Sequence of chain 1.SA:
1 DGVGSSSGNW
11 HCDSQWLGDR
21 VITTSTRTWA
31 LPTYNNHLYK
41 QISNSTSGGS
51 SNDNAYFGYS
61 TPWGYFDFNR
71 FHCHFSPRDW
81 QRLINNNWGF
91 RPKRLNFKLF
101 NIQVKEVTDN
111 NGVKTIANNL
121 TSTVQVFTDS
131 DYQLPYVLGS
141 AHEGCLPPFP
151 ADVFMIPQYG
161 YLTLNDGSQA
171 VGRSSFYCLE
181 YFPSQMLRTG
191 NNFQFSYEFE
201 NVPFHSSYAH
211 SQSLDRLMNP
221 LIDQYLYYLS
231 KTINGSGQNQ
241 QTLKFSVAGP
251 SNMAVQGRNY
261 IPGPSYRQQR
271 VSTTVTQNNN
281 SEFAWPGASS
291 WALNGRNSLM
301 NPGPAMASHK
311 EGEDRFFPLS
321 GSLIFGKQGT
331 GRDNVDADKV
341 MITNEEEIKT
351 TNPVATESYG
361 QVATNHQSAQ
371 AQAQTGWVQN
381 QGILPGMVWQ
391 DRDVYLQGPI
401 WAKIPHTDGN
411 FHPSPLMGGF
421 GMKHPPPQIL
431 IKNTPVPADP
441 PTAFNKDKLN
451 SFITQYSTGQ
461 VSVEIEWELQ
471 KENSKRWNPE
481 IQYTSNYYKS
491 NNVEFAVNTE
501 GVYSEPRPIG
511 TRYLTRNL

Binding-site contacts:
Ligand atom O5 contacts residue TRP285 of chain 1.SA at 3.2 Å.
Ligand atom O3 contacts residue TRP285 of chain 1.SA at 3.2 Å.
Ligand atom O5 contacts residue ASP53 of chain 1.SA at 4.1 Å.
Ligand atom O4 contacts residue TRP285 of chain 1.SA at 1.4 Å.
Ligand atom C2 contacts residue TRP285 of chain 1.SA at 3.4 Å (hydrophobic).
Ligand atom O1 contacts residue VAL255 of chain 1.RA at 3.3 Å.
Ligand atom C5 contacts residue TRP285 of chain 1.SA at 3.4 Å (hydrophobic).
Ligand atom O1 contacts residue ALA254 of chain 1.RA at 3.8 Å.
Ligand atom O1 contacts residue ASN252 of chain 1.RA at 3.2 Å (h-bond).
Ligand atom C6 contacts residue TRP285 of chain 1.SA at 3.2 Å (hydrophobic).
Ligand atom C1 contacts residue TRP285 of chain 1.SA at 3.9 Å (hydrophobic).
Ligand atom O6 contacts residue TRP285 of chain 1.SA at 3.6 Å (h-bond).
Ligand atom O2 contacts residue TRP285 of chain 1.SA at 4.3 Å.
Ligand atom C3 contacts residue TRP285 of chain 1.SA at 3.5 Å (hydrophobic).
Ligand atom O1 contacts residue TRP285 of chain 1.SA at 3.6 Å.
Ligand atom O2 contacts residue ASN252 of chain 1.RA at 3.3 Å (h-bond).
Ligand atom C2 contacts residue ASN252 of chain 1.RA at 4.2 Å.
Ligand atom C6 contacts residue ASP53 of chain 1.SA at 3.6 Å.
Ligand atom O2 contacts residue VAL255 of chain 1.RA at 4.4 Å.
Ligand atom C1 contacts residue ASN252 of chain 1.RA at 4.0 Å.
Ligand atom C4 contacts residue TRP285 of chain 1.SA at 2.8 Å (hydrophobic).

A protein and the small-molecule ligand that binds it are described below.
Small molecule (SMILES): OC[C@H]1O[C@@H](O)[C@H](O)[C@@H](O)[C@H]1O

Sequence of chain 1.RA:
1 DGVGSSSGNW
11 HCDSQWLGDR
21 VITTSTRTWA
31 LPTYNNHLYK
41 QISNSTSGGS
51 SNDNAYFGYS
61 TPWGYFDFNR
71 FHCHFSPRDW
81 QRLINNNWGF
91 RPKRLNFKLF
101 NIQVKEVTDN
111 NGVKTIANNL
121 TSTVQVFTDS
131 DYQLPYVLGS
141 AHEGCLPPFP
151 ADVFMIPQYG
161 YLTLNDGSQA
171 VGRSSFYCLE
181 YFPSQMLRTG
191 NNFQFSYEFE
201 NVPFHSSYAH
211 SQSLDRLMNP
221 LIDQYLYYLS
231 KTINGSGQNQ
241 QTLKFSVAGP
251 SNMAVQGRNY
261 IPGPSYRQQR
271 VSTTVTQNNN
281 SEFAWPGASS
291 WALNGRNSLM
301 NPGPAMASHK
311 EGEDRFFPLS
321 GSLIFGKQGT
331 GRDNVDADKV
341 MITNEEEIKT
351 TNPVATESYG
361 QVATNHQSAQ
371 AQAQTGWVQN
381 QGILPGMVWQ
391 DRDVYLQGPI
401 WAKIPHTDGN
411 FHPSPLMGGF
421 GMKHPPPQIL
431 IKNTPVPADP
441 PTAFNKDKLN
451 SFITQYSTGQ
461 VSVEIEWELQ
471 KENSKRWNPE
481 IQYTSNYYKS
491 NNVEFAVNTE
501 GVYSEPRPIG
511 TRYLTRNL